Binding-site contacts:
Ligand atom N2 contacts residue ASN77 of chain 22.F at 2.8 Å (h-bond).
Ligand atom C2 contacts residue ASN77 of chain 22.F at 2.3 Å.
Ligand atom C1 contacts residue ASN77 of chain 22.F at 1.5 Å.
Ligand atom C2 contacts residue NAG1 of chain 22.L at 4.3 Å.
Ligand atom C8 contacts residue ASN77 of chain 22.F at 4.1 Å.
Ligand atom C5 contacts residue ASN77 of chain 22.F at 3.7 Å.
Ligand atom C3 contacts residue ASN77 of chain 22.F at 3.7 Å.
Ligand atom N2 contacts residue NAG1 of chain 22.L at 4.2 Å.
Ligand atom O6 contacts residue THR94 of chain 22.F at 4.0 Å.
Ligand atom O5 contacts residue THR94 of chain 22.F at 3.8 Å.
Ligand atom O5 contacts residue ASN77 of chain 22.F at 2.4 Å (h-bond).
Ligand atom C7 contacts residue NAG1 of chain 22.L at 4.3 Å.
Ligand atom C6 contacts residue THR94 of chain 22.F at 4.0 Å.
Ligand atom C4 contacts residue ASN77 of chain 22.F at 4.2 Å.
Ligand atom C5 contacts residue NAG1 of chain 22.L at 4.5 Å.
Ligand atom C8 contacts residue NAG1 of chain 22.L at 4.3 Å.
Ligand atom O5 contacts residue NAG1 of chain 22.L at 4.2 Å.
Ligand atom C1 contacts residue NAG1 of chain 22.L at 3.4 Å.
Ligand atom O7 contacts residue ASN77 of chain 22.F at 2.3 Å (h-bond).
Ligand atom C7 contacts residue ASN77 of chain 22.F at 2.7 Å.

The small molecule below binds the protein below.
Small molecule (SMILES): CC(=O)N[C@H]1[C@H](O[C@H]2[C@H](O)[C@@H](NC(C)=O)CO[C@@H]2CO)O[C@H](CO)[C@@H](O)[C@@H]1O

Sequence of chain 22.F:
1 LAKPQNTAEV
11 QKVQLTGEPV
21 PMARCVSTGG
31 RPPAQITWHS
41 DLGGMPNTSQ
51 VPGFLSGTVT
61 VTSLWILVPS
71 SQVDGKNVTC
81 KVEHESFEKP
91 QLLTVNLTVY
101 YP